Binding-site contacts:
Ligand atom C3' contacts residue ILE49 of chain 1.C at 3.9 Å (hydrophobic).
Ligand atom O3' contacts residue ILE219 of chain 1.C at 3.6 Å.
Ligand atom C4 contacts residue PHE115 of chain 1.C at 4.0 Å (hydrophobic).
Ligand atom C6 contacts residue ASP152 of chain 1.C at 3.5 Å.
Ligand atom N1 contacts residue GLU72 of chain 1.C at 3.6 Å.
Ligand atom C5 contacts residue GLN116 of chain 1.C at 4.0 Å.
Ligand atom C4 contacts residue PHE156 of chain 1.C at 3.8 Å (hydrophobic).
Ligand atom N7 contacts residue PHE115 of chain 1.C at 3.9 Å.
Ligand atom C3' contacts residue TYR105 of chain 1.C at 4.0 Å (hydrophobic).
Ligand atom N7 contacts residue GLN116 of chain 1.C at 2.9 Å (h-bond).
Ligand atom C8 contacts residue PHE156 of chain 1.C at 3.4 Å (hydrophobic).
Ligand atom C2' contacts residue TYR223 of chain 1.C at 3.9 Å (hydrophobic).
Ligand atom C8 contacts residue PHE115 of chain 1.C at 3.8 Å (hydrophobic).
Ligand atom C2' contacts residue ILE49 of chain 1.C at 3.7 Å (hydrophobic).
Ligand atom C5' contacts residue VAL74 of chain 1.C at 3.6 Å (hydrophobic).
Ligand atom N9 contacts residue PHE115 of chain 1.C at 3.9 Å.
Ligand atom N6 contacts residue ASP152 of chain 1.C at 2.7 Å (salt-bridge).
Ligand atom C5 contacts residue PHE115 of chain 1.C at 4.0 Å (hydrophobic).
Ligand atom C2 contacts residue VAL74 of chain 1.C at 3.3 Å (hydrophobic).
Ligand atom O4' contacts residue LEU101 of chain 1.C at 4.0 Å.
Ligand atom N6 contacts residue GLN116 of chain 1.C at 3.4 Å (h-bond).
Ligand atom N1 contacts residue ASP152 of chain 1.C at 3.6 Å.
Ligand atom C2 contacts residue GLU72 of chain 1.C at 3.4 Å.
Ligand atom C8 contacts residue GLN116 of chain 1.C at 3.5 Å.
Ligand atom C1' contacts residue PHE156 of chain 1.C at 4.1 Å (hydrophobic).
Ligand atom N7 contacts residue PHE156 of chain 1.C at 3.0 Å.
Ligand atom C6 contacts residue PHE156 of chain 1.C at 3.3 Å (hydrophobic).
Ligand atom N6 contacts residue PHE156 of chain 1.C at 3.4 Å.
Ligand atom O5' contacts residue VAL74 of chain 1.C at 3.6 Å.
Ligand atom O4' contacts residue VAL74 of chain 1.C at 3.9 Å.
Ligand atom N3 contacts residue VAL74 of chain 1.C at 3.2 Å.
Ligand atom C5 contacts residue PHE156 of chain 1.C at 3.3 Å (hydrophobic).
Ligand atom C2 contacts residue PHE156 of chain 1.C at 4.0 Å (hydrophobic).
Ligand atom C2' contacts residue PHE156 of chain 1.C at 3.4 Å (hydrophobic).
Ligand atom N9 contacts residue PHE156 of chain 1.C at 3.7 Å.
Ligand atom C2 contacts residue ARG147 of chain 1.C at 3.9 Å.
Ligand atom C4' contacts residue TYR105 of chain 1.C at 3.7 Å (hydrophobic).
Ligand atom N1 contacts residue PHE156 of chain 1.C at 3.9 Å.
Ligand atom O3' contacts residue TYR105 of chain 1.C at 3.1 Å (h-bond).
Ligand atom N3 contacts residue PHE156 of chain 1.C at 4.0 Å.

Sequence of chain 1.C:
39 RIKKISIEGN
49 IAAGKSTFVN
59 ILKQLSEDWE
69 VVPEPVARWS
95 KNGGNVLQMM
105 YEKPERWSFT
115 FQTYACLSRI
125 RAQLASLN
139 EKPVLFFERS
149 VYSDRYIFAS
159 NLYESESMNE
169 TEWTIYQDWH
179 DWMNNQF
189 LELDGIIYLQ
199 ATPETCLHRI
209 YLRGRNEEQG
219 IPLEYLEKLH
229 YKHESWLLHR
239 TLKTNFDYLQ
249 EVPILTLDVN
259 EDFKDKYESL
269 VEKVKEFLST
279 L

This small molecule binds to this protein.
Small molecule (SMILES): Nc1ncnc2c1ncn2[C@H]1C[C@H](O)[C@@H](CO)O1